Binding-site contacts:
Ligand atom O5 contacts residue SER381 of chain 1.E at 4.5 Å.
Ligand atom C3 contacts residue ASN301 of chain 1.E at 3.8 Å.
Ligand atom O6 contacts residue THR383 of chain 1.E at 3.5 Å.
Ligand atom C3 contacts residue HIS299 of chain 1.E at 4.5 Å.
Ligand atom O5 contacts residue ASN301 of chain 1.E at 2.4 Å (h-bond).
Ligand atom C6 contacts residue THR383 of chain 1.E at 4.1 Å.
Ligand atom C1 contacts residue HIS299 of chain 1.E at 4.1 Å.
Ligand atom O5 contacts residue THR383 of chain 1.E at 4.1 Å.
Ligand atom O7 contacts residue THR267 of chain 1.E at 4.1 Å.
Ligand atom C8 contacts residue ARG412 of chain 1.E at 3.6 Å.
Ligand atom C7 contacts residue THR267 of chain 1.E at 4.3 Å.
Ligand atom O7 contacts residue ASN301 of chain 1.E at 3.7 Å.
Ligand atom C8 contacts residue ASN265 of chain 1.E at 4.3 Å.
Ligand atom O5 contacts residue HIS299 of chain 1.E at 4.5 Å.
Ligand atom O6 contacts residue ASN301 of chain 1.E at 4.4 Å.
Ligand atom C4 contacts residue ASN301 of chain 1.E at 4.2 Å.
Ligand atom C5 contacts residue ASN301 of chain 1.E at 3.7 Å.
Ligand atom C1 contacts residue ASN301 of chain 1.E at 1.4 Å.
Ligand atom C2 contacts residue ASN301 of chain 1.E at 2.4 Å.
Ligand atom O7 contacts residue HIS299 of chain 1.E at 3.1 Å.
Ligand atom N2 contacts residue ASN301 of chain 1.E at 2.9 Å (h-bond).
Ligand atom C5 contacts residue HIS299 of chain 1.E at 4.3 Å.
Ligand atom C6 contacts residue ASN301 of chain 1.E at 4.2 Å.
Ligand atom C8 contacts residue THR267 of chain 1.E at 3.5 Å.
Ligand atom C7 contacts residue ASN301 of chain 1.E at 3.5 Å.
Ligand atom C7 contacts residue HIS299 of chain 1.E at 4.3 Å.

Sequence of chain 1.E:
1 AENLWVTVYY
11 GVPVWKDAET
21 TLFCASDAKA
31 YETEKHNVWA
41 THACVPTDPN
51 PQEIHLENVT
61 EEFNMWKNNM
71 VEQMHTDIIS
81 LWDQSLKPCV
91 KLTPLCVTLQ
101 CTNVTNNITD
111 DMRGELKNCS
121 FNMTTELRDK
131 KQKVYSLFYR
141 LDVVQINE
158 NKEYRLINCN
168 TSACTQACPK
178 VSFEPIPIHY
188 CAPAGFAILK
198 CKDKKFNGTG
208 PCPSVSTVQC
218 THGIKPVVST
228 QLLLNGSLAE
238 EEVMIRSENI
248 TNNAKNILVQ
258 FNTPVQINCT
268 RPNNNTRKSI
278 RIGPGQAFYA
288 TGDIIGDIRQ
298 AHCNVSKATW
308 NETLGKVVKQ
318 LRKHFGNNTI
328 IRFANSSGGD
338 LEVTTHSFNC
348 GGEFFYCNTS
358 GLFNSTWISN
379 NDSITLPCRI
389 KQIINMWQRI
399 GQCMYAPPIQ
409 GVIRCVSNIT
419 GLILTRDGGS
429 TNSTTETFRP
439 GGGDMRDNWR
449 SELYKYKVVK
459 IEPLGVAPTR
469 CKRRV

A small-molecule ligand and the protein it binds are described below.
Small molecule (SMILES): CC(=O)N[C@@H]1[C@@H](O)[C@H](O)[C@@H](CO)O[C@H]1O